Sequence of chain 1.A:
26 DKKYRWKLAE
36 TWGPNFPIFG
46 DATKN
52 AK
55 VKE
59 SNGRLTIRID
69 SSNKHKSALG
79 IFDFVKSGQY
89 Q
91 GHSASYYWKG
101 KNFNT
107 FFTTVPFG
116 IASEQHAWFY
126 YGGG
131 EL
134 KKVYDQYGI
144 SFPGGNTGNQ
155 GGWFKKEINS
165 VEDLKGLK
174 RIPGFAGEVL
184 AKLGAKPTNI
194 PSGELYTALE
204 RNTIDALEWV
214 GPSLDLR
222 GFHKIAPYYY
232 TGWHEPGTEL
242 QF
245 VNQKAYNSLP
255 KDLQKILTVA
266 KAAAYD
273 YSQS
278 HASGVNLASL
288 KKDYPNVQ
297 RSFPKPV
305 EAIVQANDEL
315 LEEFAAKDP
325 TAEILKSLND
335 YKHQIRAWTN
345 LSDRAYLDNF

The small molecule below binds the protein below.
Small molecule (SMILES): CC(=O)C(=O)O

Binding-site contacts:
Ligand atom O contacts residue GLU211 of chain 1.A at 3.0 Å (salt-bridge).
Ligand atom C contacts residue ARG174 of chain 1.A at 3.6 Å.
Ligand atom CA contacts residue TYR96 of chain 1.A at 3.1 Å (hydrophobic).
Ligand atom O contacts residue CA1 of chain 1.E at 2.4 Å.
Ligand atom OXT contacts residue ARG174 of chain 1.A at 2.9 Å (salt-bridge).
Ligand atom CB contacts residue LEU241 of chain 1.A at 3.9 Å (hydrophobic).
Ligand atom O3 contacts residue TRP212 of chain 1.A at 3.2 Å (h-bond).
Ligand atom CB contacts residue TYR96 of chain 1.A at 4.1 Å (hydrophobic).
Ligand atom OXT contacts residue PRO176 of chain 1.A at 4.1 Å.
Ligand atom O3 contacts residue GLN153 of chain 1.A at 2.9 Å (h-bond).
Ligand atom C contacts residue TYR96 of chain 1.A at 3.0 Å (hydrophobic).
Ligand atom O contacts residue GLU236 of chain 1.A at 3.8 Å.
Ligand atom O3 contacts residue VAL213 of chain 1.A at 3.9 Å.
Ligand atom O contacts residue TRP212 of chain 1.A at 3.5 Å (h-bond).
Ligand atom O contacts residue ARG174 of chain 1.A at 2.7 Å (salt-bridge).
Ligand atom CA contacts residue GLU236 of chain 1.A at 4.3 Å.
Ligand atom OXT contacts residue TYR97 of chain 1.A at 2.6 Å (h-bond).
Ligand atom CA contacts residue TYR97 of chain 1.A at 4.2 Å (hydrophobic).
Ligand atom O contacts residue TYR96 of chain 1.A at 3.2 Å (h-bond).
Ligand atom O3 contacts residue TYR96 of chain 1.A at 3.2 Å (h-bond).
Ligand atom C contacts residue PRO176 of chain 1.A at 4.0 Å (hydrophobic).
Ligand atom CA contacts residue CA1 of chain 1.E at 3.4 Å.
Ligand atom OXT contacts residue TRP212 of chain 1.A at 3.4 Å.
Ligand atom CB contacts residue TYR97 of chain 1.A at 3.7 Å (hydrophobic).
Ligand atom O3 contacts residue GLU236 of chain 1.A at 3.5 Å (salt-bridge).
Ligand atom C contacts residue TYR97 of chain 1.A at 3.8 Å (hydrophobic).
Ligand atom C contacts residue GLU211 of chain 1.A at 4.3 Å.
Ligand atom C contacts residue TRP212 of chain 1.A at 3.8 Å (hydrophobic).
Ligand atom CB contacts residue PHE44 of chain 1.A at 3.6 Å (hydrophobic).
Ligand atom C contacts residue CA1 of chain 1.E at 3.3 Å.
Ligand atom O3 contacts residue CA1 of chain 1.E at 2.6 Å.
Ligand atom O3 contacts residue THR239 of chain 1.A at 3.9 Å.
Ligand atom CA contacts residue VAL213 of chain 1.A at 4.4 Å (hydrophobic).
Ligand atom CA contacts residue GLN153 of chain 1.A at 4.1 Å.
Ligand atom CA contacts residue TRP212 of chain 1.A at 3.8 Å (hydrophobic).
Ligand atom CB contacts residue TRP212 of chain 1.A at 4.1 Å (hydrophobic).
Ligand atom OXT contacts residue TYR96 of chain 1.A at 3.6 Å.
Ligand atom O contacts residue PRO176 of chain 1.A at 3.4 Å.
Ligand atom CB contacts residue VAL213 of chain 1.A at 4.4 Å (hydrophobic).